Sequence of chain 1.A:
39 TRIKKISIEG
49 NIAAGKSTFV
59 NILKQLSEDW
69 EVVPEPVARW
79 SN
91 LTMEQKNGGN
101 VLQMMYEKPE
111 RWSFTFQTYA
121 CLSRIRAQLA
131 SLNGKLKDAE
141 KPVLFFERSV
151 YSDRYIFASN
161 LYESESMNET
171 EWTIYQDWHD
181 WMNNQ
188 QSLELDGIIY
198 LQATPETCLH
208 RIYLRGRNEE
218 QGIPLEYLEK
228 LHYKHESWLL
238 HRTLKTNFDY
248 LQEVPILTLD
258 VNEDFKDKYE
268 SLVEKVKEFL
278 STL

The protein below binds the small molecule below.
Small molecule (SMILES): Cc1ccc(NC(=O)c2ccc(CN3CCN(C)CC3)cc2)cc1Nc1nc(-c2nc(N)cc(N)n2)cs1

Binding-site contacts:
Ligand atom N4 contacts residue ASP153 of chain 1.A at 3.0 Å (salt-bridge).
Ligand atom C7 contacts residue PHE157 of chain 1.A at 3.5 Å (hydrophobic).
Ligand atom C1 contacts residue PHE116 of chain 1.A at 3.7 Å (hydrophobic).
Ligand atom C11 contacts residue MET105 of chain 1.A at 3.4 Å (hydrophobic).
Ligand atom N4 contacts residue PHE157 of chain 1.A at 3.7 Å.
Ligand atom N2 contacts residue GLN117 of chain 1.A at 3.0 Å (h-bond).
Ligand atom N2 contacts residue PHE157 of chain 1.A at 3.2 Å.
Ligand atom C12 contacts residue TYR106 of chain 1.A at 3.4 Å (hydrophobic).
Ligand atom C3 contacts residue ASP153 of chain 1.A at 3.7 Å.
Ligand atom C2 contacts residue PHE157 of chain 1.A at 3.9 Å (hydrophobic).
Ligand atom C1 contacts residue PHE157 of chain 1.A at 3.5 Å (hydrophobic).
Ligand atom C21 contacts residue SER164 of chain 1.A at 3.5 Å.
Ligand atom C3 contacts residue GLU73 of chain 1.A at 3.7 Å.
Ligand atom C6 contacts residue PHE116 of chain 1.A at 3.5 Å (hydrophobic).
Ligand atom C21 contacts residue SER166 of chain 1.A at 3.6 Å.
Ligand atom C14 contacts residue TYR106 of chain 1.A at 3.5 Å (hydrophobic).
Ligand atom C7 contacts residue GLN117 of chain 1.A at 3.7 Å.
Ligand atom C12 contacts residue MET105 of chain 1.A at 3.6 Å (hydrophobic).
Ligand atom N4 contacts residue GLN117 of chain 1.A at 3.1 Å (h-bond).
Ligand atom C20 contacts residue SER166 of chain 1.A at 3.7 Å.
Ligand atom N8 contacts residue SER164 of chain 1.A at 3.9 Å.
Ligand atom C2 contacts residue VAL75 of chain 1.A at 3.8 Å (hydrophobic).
Ligand atom C23 contacts residue PRO109 of chain 1.A at 3.9 Å (hydrophobic).
Ligand atom C4 contacts residue PHE157 of chain 1.A at 3.5 Å (hydrophobic).
Ligand atom C4 contacts residue ASP153 of chain 1.A at 3.8 Å.
Ligand atom N3 contacts residue GLU73 of chain 1.A at 3.0 Å (salt-bridge).
Ligand atom C4 contacts residue GLN117 of chain 1.A at 3.8 Å.
Ligand atom C20 contacts residue SER164 of chain 1.A at 3.5 Å.
Ligand atom O1 contacts residue LEU161 of chain 1.A at 3.8 Å.
Ligand atom N3 contacts residue ARG148 of chain 1.A at 3.5 Å (salt-bridge).
Ligand atom C5 contacts residue PHE116 of chain 1.A at 3.4 Å (hydrophobic).
Ligand atom N3 contacts residue VAL75 of chain 1.A at 3.4 Å.
Ligand atom C3 contacts residue PHE157 of chain 1.A at 3.6 Å (hydrophobic).
Ligand atom C2 contacts residue GLU73 of chain 1.A at 3.8 Å.
Ligand atom C24 contacts residue GLU110 of chain 1.A at 3.8 Å.
Ligand atom N5 contacts residue PHE116 of chain 1.A at 3.4 Å.
Ligand atom C7 contacts residue PHE116 of chain 1.A at 3.6 Å (hydrophobic).
Ligand atom C14 contacts residue LEU102 of chain 1.A at 3.9 Å (hydrophobic).
Ligand atom S1 contacts residue PHE116 of chain 1.A at 3.8 Å.
Ligand atom C5 contacts residue PHE157 of chain 1.A at 3.6 Å (hydrophobic).